A protein and the small-molecule ligand that binds it are described below.
Small molecule (SMILES): C[C@H]1O[C@@H](N)C[C@@H]1O[P](=O)(O)OC[C@H]1O[C@@H](n2ccc(N)nc2=O)C[C@@H]1O[P](=O)(O)OC[C@H]1O[C@@H](n2ccc(N)nc2=O)C[C@@H]1O[P](=O)(O)OC[C@H]1O[C@@H](n2ccc(N)nc2=O)C[C@@H]1O[P](=O)(O)OC[C@H]1O[C@@H](n2ccc(N)nc2=O)C[C@@H]1O[P](=O)(O)OC[C@H]1O[C@@H](n2ccc(N)nc2=O)C[C@@H]1O.C[C@H]1O[C@@H](n2ccc(N)nc2=O)C[C@@H]1O[P](=O)(O)OC[C@H]1O[C@@H](n2ccc(N)nc2=O)C[C@@H]1OP(=O)(O)O

Sequence of chain 1.F:
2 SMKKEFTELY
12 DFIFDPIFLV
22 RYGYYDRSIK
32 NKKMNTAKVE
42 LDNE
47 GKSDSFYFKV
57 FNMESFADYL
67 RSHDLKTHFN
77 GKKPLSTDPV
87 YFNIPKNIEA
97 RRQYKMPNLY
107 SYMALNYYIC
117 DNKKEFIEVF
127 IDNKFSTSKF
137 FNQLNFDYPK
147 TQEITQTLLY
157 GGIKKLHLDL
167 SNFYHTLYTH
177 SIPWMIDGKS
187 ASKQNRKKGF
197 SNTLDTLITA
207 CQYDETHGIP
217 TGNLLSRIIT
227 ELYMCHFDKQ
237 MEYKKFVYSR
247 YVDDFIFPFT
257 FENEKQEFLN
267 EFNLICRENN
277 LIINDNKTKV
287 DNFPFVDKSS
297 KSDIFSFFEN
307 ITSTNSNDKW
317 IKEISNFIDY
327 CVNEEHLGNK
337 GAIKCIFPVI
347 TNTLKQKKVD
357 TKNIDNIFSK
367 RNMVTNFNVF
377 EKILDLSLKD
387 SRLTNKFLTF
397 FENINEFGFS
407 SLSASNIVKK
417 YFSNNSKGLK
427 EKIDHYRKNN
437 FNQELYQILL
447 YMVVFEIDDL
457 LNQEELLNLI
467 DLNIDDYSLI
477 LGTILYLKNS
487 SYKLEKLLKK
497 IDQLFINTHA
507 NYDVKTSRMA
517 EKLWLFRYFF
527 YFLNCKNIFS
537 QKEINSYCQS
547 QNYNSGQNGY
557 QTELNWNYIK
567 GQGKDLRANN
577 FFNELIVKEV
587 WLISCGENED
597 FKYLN

Binding-site contacts:
Ligand atom O2 contacts residue LYS297 of chain 1.A at 2.8 Å (salt-bridge).
Ligand atom C5' contacts residue ASP250 of chain 1.A at 3.6 Å.
Ligand atom C4 contacts residue THR147 of chain 1.A at 3.5 Å.
Ligand atom C2 contacts residue TYR144 of chain 1.A at 3.4 Å (hydrophobic).
Ligand atom N3 contacts residue THR147 of chain 1.A at 3.2 Å (h-bond).
Ligand atom O2 contacts residue TYR247 of chain 1.A at 3.5 Å.
Ligand atom OP1 contacts residue LYS315 of chain 1.F at 3.6 Å.
Ligand atom C2 contacts residue MET35 of chain 1.A at 3.5 Å (hydrophobic).
Ligand atom N3 contacts residue LYS31 of chain 1.A at 3.6 Å.
Ligand atom N4 contacts residue PHE301 of chain 1.A at 3.5 Å.
Ligand atom N4 contacts residue THR147 of chain 1.A at 3.1 Å (h-bond).
Ligand atom N3 contacts residue TYR144 of chain 1.A at 3.4 Å.
Ligand atom C4' contacts residue PTR46 of chain 1.A at 2.6 Å.
Ligand atom C5' contacts residue PTR46 of chain 1.A at 1.7 Å.
Ligand atom N4 contacts residue ASN348 of chain 1.A at 3.7 Å.
Ligand atom O3' contacts residue GLY337 of chain 1.A at 3.5 Å.
Ligand atom O4' contacts residue PTR46 of chain 1.A at 2.6 Å (h-bond).
Ligand atom O2 contacts residue TYR144 of chain 1.A at 3.5 Å.
Ligand atom C2 contacts residue TYR247 of chain 1.A at 3.6 Å (hydrophobic).
Ligand atom C4 contacts residue TYR144 of chain 1.A at 3.6 Å (hydrophobic).
Ligand atom C6 contacts residue MET35 of chain 1.A at 3.5 Å (hydrophobic).
Ligand atom OP1 contacts residue LYS392 of chain 1.A at 3.1 Å (salt-bridge).
Ligand atom O4' contacts residue CYS341 of chain 1.A at 3.3 Å (h-bond).
Ligand atom C4' contacts residue GLY337 of chain 1.A at 3.5 Å.
Ligand atom O3' contacts residue ASP249 of chain 1.A at 3.1 Å (salt-bridge).
Ligand atom C4' contacts residue ASN32 of chain 1.A at 3.7 Å.
Ligand atom C4 contacts residue PHE301 of chain 1.A at 3.6 Å (hydrophobic).
Ligand atom N4 contacts residue TYR144 of chain 1.A at 3.7 Å.
Ligand atom N4 contacts residue LYS31 of chain 1.A at 3.6 Å.
Ligand atom O3' contacts residue ASN32 of chain 1.A at 2.9 Å (h-bond).
Ligand atom OP1 contacts residue ASP143 of chain 1.A at 3.6 Å.
Ligand atom N3 contacts residue TYR247 of chain 1.A at 3.2 Å.
Ligand atom OP2 contacts residue LYS315 of chain 1.F at 3.5 Å.
Ligand atom O2 contacts residue ASN348 of chain 1.A at 2.9 Å (h-bond).
Ligand atom N4 contacts residue ASN138 of chain 1.A at 3.3 Å (h-bond).
Ligand atom O2 contacts residue VAL345 of chain 1.A at 3.2 Å.
Ligand atom C5 contacts residue PHE301 of chain 1.A at 3.5 Å (hydrophobic).
Ligand atom C4' contacts residue ASP250 of chain 1.A at 3.6 Å.
Ligand atom OP1 contacts residue LYS340 of chain 1.A at 3.1 Å (salt-bridge).
Ligand atom N1 contacts residue MET35 of chain 1.A at 3.4 Å.

Sequence of chain 1.A:
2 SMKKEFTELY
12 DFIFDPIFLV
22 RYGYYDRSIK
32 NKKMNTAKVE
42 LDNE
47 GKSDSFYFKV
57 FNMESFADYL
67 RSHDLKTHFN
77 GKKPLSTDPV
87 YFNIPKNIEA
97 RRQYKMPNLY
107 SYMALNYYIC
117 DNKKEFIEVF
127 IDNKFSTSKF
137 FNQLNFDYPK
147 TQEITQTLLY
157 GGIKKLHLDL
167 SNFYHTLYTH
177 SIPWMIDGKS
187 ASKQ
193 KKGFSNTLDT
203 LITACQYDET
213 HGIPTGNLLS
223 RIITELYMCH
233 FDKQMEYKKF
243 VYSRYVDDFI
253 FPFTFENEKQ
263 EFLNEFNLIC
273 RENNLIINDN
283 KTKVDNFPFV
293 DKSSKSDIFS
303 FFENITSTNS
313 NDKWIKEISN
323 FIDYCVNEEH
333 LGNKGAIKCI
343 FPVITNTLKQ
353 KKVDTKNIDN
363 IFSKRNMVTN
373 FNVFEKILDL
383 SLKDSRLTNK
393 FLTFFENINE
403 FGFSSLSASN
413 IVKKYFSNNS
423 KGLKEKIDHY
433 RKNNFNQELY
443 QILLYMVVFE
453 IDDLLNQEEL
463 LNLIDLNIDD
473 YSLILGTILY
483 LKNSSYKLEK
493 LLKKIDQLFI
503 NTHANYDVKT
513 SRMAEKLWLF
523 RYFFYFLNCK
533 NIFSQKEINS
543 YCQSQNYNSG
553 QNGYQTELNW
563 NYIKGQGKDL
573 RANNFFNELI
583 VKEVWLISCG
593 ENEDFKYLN